This protein binds this small molecule.
Small molecule (SMILES): Cn1ncc(C(=O)N2CCC2)c1C(=O)Nc1ccn(C2CCCC2)n1

Binding-site contacts:
Ligand atom N1 contacts residue ILE246 of chain 1.A at 3.7 Å.
Ligand atom N7 contacts residue PHE250 of chain 1.A at 3.9 Å.
Ligand atom N16 contacts residue MET267 of chain 1.A at 3.9 Å.
Ligand atom C23 contacts residue GLY279 of chain 1.A at 3.7 Å.
Ligand atom C21 contacts residue MET267 of chain 1.A at 3.6 Å (hydrophobic).
Ligand atom N5 contacts residue ILE246 of chain 1.A at 3.7 Å.
Ligand atom N1 contacts residue PHE283 of chain 1.A at 3.6 Å.
Ligand atom C24 contacts residue GLY282 of chain 1.A at 3.8 Å.
Ligand atom N14 contacts residue PHE250 of chain 1.A at 4.1 Å.
Ligand atom O8 contacts residue LEU189 of chain 1.A at 4.1 Å.
Ligand atom N16 contacts residue PHE283 of chain 1.A at 3.3 Å.
Ligand atom C13 contacts residue PHE250 of chain 1.A at 4.0 Å (hydrophobic).
Ligand atom C6 contacts residue PHE250 of chain 1.A at 4.0 Å (hydrophobic).
Ligand atom O15 contacts residue GLN280 of chain 1.A at 3.0 Å (h-bond).
Ligand atom C3 contacts residue PHE283 of chain 1.A at 3.8 Å (hydrophobic).
Ligand atom C18 contacts residue PHE283 of chain 1.A at 3.9 Å (hydrophobic).
Ligand atom O15 contacts residue PHE250 of chain 1.A at 4.0 Å.
Ligand atom C11 contacts residue HIS79 of chain 1.A at 4.0 Å.
Ligand atom C20 contacts residue GLY279 of chain 1.A at 3.6 Å.
Ligand atom N17 contacts residue MET267 of chain 1.A at 3.4 Å (h-bond).
Ligand atom C24 contacts residue GLY279 of chain 1.A at 4.0 Å.
Ligand atom O15 contacts residue TYR247 of chain 1.A at 4.0 Å.
Ligand atom C4 contacts residue LEU229 of chain 1.A at 4.0 Å (hydrophobic).
Ligand atom N5 contacts residue PHE283 of chain 1.A at 4.0 Å.
Ligand atom C19 contacts residue PHE283 of chain 1.A at 3.3 Å (hydrophobic).
Ligand atom C25 contacts residue PHE283 of chain 1.A at 4.1 Å (hydrophobic).
Ligand atom C24 contacts residue PHE283 of chain 1.A at 3.7 Å (hydrophobic).
Ligand atom C12 contacts residue GLN280 of chain 1.A at 3.7 Å.
Ligand atom C12 contacts residue ILE246 of chain 1.A at 3.7 Å (hydrophobic).
Ligand atom C18 contacts residue TYR247 of chain 1.A at 3.3 Å (hydrophobic).
Ligand atom C18 contacts residue GLN280 of chain 1.A at 3.6 Å.
Ligand atom N14 contacts residue PHE283 of chain 1.A at 3.1 Å.
Ligand atom C4 contacts residue PHE283 of chain 1.A at 3.9 Å (hydrophobic).
Ligand atom C10 contacts residue HIS79 of chain 1.A at 3.8 Å.
Ligand atom C13 contacts residue PHE283 of chain 1.A at 3.7 Å (hydrophobic).
Ligand atom C20 contacts residue MET267 of chain 1.A at 3.7 Å (hydrophobic).
Ligand atom O8 contacts residue PHE283 of chain 1.A at 3.8 Å.
Ligand atom C20 contacts residue TYR247 of chain 1.A at 3.6 Å (hydrophobic).
Ligand atom C2 contacts residue PHE283 of chain 1.A at 3.6 Å (hydrophobic).
Ligand atom C12 contacts residue PHE283 of chain 1.A at 3.8 Å (hydrophobic).

Sequence of chain 1.A:
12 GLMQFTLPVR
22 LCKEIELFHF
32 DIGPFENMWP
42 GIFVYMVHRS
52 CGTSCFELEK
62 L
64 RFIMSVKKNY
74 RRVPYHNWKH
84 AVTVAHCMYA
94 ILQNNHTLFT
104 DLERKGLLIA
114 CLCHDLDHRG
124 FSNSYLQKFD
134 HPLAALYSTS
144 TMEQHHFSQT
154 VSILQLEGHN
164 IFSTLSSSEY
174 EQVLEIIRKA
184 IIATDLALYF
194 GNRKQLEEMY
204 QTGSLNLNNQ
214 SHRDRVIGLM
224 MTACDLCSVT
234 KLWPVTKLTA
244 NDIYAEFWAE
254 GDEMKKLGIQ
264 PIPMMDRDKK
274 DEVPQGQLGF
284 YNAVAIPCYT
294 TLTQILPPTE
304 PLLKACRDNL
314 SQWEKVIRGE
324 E